Binding-site contacts:
Ligand atom O contacts residue ARG476 of chain 1.A at 3.6 Å.
Ligand atom N contacts residue PRO469 of chain 1.A at 3.5 Å (h-bond).
Ligand atom C contacts residue THR471 of chain 1.A at 3.6 Å.
Ligand atom CD contacts residue SER645 of chain 1.A at 4.0 Å.
Ligand atom CA contacts residue GLU696 of chain 1.A at 3.8 Å.
Ligand atom N contacts residue GLU696 of chain 1.A at 3.8 Å.
Ligand atom O contacts residue LEU470 of chain 1.A at 3.8 Å.
Ligand atom C contacts residue PRO469 of chain 1.A at 3.9 Å (hydrophobic).
Ligand atom CA contacts residue THR471 of chain 1.A at 3.3 Å.
Ligand atom OXT contacts residue ARG476 of chain 1.A at 3.1 Å (salt-bridge).
Ligand atom OE2 contacts residue GLY644 of chain 1.A at 3.3 Å.
Ligand atom CB contacts residue TYR441 of chain 1.A at 3.8 Å (hydrophobic).
Ligand atom CA contacts residue SER645 of chain 1.A at 3.5 Å.
Ligand atom N contacts residue THR471 of chain 1.A at 2.6 Å (h-bond).
Ligand atom CD contacts residue GLY644 of chain 1.A at 4.2 Å.
Ligand atom O contacts residue THR471 of chain 1.A at 3.5 Å (h-bond).
Ligand atom CD contacts residue GLU696 of chain 1.A at 3.8 Å.
Ligand atom OE2 contacts residue LEU641 of chain 1.A at 4.0 Å.
Ligand atom N contacts residue TYR723 of chain 1.A at 3.2 Å.
Ligand atom O contacts residue PRO469 of chain 1.A at 2.9 Å (h-bond).
Ligand atom CG contacts residue TYR441 of chain 1.A at 3.5 Å (hydrophobic).
Ligand atom OXT contacts residue GLY644 of chain 1.A at 3.7 Å.
Ligand atom OXT contacts residue SER645 of chain 1.A at 2.8 Å (h-bond).
Ligand atom CB contacts residue GLU696 of chain 1.A at 4.0 Å.
Ligand atom CD contacts residue THR646 of chain 1.A at 3.3 Å.
Ligand atom O contacts residue TYR441 of chain 1.A at 3.3 Å.
Ligand atom CD contacts residue LEU641 of chain 1.A at 4.2 Å (hydrophobic).
Ligand atom CB contacts residue MET699 of chain 1.A at 4.3 Å (hydrophobic).
Ligand atom OE2 contacts residue SER645 of chain 1.A at 3.3 Å (h-bond).
Ligand atom C contacts residue TYR441 of chain 1.A at 3.7 Å (hydrophobic).
Ligand atom OE2 contacts residue THR646 of chain 1.A at 3.1 Å (h-bond).
Ligand atom CA contacts residue PRO469 of chain 1.A at 4.2 Å (hydrophobic).
Ligand atom OE1 contacts residue THR646 of chain 1.A at 2.8 Å (h-bond).
Ligand atom N contacts residue SER645 of chain 1.A at 4.1 Å.
Ligand atom OE1 contacts residue GLU696 of chain 1.A at 3.0 Å (salt-bridge).
Ligand atom C contacts residue SER645 of chain 1.A at 3.6 Å.
Ligand atom CG contacts residue GLY644 of chain 1.A at 4.1 Å.
Ligand atom OXT contacts residue TYR441 of chain 1.A at 3.5 Å.
Ligand atom C contacts residue ARG476 of chain 1.A at 3.9 Å.
Ligand atom CG contacts residue LEU641 of chain 1.A at 4.0 Å (hydrophobic).

A small-molecule ligand and the protein it binds are described below.
Small molecule (SMILES): N[C@@H](CCC(=O)O)C(=O)O

Sequence of chain 1.A:
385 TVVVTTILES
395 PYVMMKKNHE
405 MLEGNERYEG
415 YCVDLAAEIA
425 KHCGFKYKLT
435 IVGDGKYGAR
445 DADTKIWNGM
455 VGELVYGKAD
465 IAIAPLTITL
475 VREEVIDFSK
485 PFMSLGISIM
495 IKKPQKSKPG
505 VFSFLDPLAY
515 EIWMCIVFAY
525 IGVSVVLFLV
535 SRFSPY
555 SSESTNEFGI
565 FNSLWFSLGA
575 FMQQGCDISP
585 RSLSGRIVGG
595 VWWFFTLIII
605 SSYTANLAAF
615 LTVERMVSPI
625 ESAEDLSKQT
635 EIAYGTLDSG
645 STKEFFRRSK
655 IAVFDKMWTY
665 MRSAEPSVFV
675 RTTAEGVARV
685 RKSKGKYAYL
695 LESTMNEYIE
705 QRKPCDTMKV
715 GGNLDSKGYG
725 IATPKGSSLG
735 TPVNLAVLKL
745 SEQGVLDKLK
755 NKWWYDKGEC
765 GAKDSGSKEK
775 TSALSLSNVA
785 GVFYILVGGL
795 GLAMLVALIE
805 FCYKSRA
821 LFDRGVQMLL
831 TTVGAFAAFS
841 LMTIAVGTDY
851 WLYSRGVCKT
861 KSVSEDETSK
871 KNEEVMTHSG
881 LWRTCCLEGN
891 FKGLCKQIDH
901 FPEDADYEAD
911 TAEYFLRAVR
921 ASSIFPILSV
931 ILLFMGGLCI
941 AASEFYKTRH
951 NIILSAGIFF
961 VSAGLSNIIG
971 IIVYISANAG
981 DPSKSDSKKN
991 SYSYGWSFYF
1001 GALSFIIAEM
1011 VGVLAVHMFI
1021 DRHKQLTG